This small molecule binds to this protein.
Small molecule (SMILES): CC(C)c1ccc2c(c1)c(SC(C)(C)C)c(CC(C)(C)C(=O)O)n2Cc1ccc(Cl)cc1

Binding-site contacts:
Ligand atom C9 contacts residue GLY26 of chain 1.F at 4.2 Å.
Ligand atom C1 contacts residue ALA29 of chain 1.F at 4.0 Å (hydrophobic).
Ligand atom C7 contacts residue GLY26 of chain 1.F at 4.2 Å.
Ligand atom C15 contacts residue LYS118 of chain 1.E at 3.7 Å.
Ligand atom C6 contacts residue PHE27 of chain 1.F at 3.5 Å (hydrophobic).
Ligand atom C6 contacts residue VAL23 of chain 1.F at 3.9 Å (hydrophobic).
Ligand atom C18 contacts residue LEU122 of chain 1.E at 3.6 Å (hydrophobic).
Ligand atom C11 contacts residue GLY26 of chain 1.F at 4.1 Å.
Ligand atom C1 contacts residue ILE115 of chain 1.E at 3.7 Å (hydrophobic).
Ligand atom C16 contacts residue ALA29 of chain 1.F at 4.2 Å (hydrophobic).
Ligand atom C3 contacts residue PHE27 of chain 1.F at 3.8 Å (hydrophobic).
Ligand atom C20 contacts residue VAL22 of chain 1.F at 3.7 Å (hydrophobic).
Ligand atom CL1 contacts residue PHE27 of chain 1.F at 3.5 Å.
Ligand atom C10 contacts residue GLY26 of chain 1.F at 3.9 Å.
Ligand atom C13 contacts residue PHE27 of chain 1.F at 4.1 Å (hydrophobic).
Ligand atom C22 contacts residue PHE125 of chain 1.E at 3.4 Å (hydrophobic).
Ligand atom S31 contacts residue LEU122 of chain 1.E at 3.7 Å.
Ligand atom C10 contacts residue LYS118 of chain 1.E at 4.0 Å.
Ligand atom C1 contacts residue GLY26 of chain 1.F at 3.7 Å.
Ligand atom C8 contacts residue LYS118 of chain 1.E at 3.9 Å.
Ligand atom C20 contacts residue VAL23 of chain 1.F at 3.9 Å (hydrophobic).
Ligand atom C6 contacts residue GLY26 of chain 1.F at 3.7 Å.
Ligand atom C7 contacts residue LYS118 of chain 1.E at 3.8 Å.
Ligand atom O30 contacts residue LYS118 of chain 1.E at 2.4 Å (salt-bridge).
Ligand atom C4 contacts residue GLY26 of chain 1.F at 3.4 Å.
Ligand atom C17 contacts residue PHE116 of chain 1.E at 3.8 Å (hydrophobic).
Ligand atom C12 contacts residue LYS118 of chain 1.E at 4.2 Å.
Ligand atom C2 contacts residue HIS30 of chain 1.F at 4.0 Å.
Ligand atom C9 contacts residue HIS30 of chain 1.F at 4.2 Å.
Ligand atom C8 contacts residue GLY26 of chain 1.F at 4.3 Å.
Ligand atom C4 contacts residue ILE115 of chain 1.E at 4.0 Å (hydrophobic).
Ligand atom C11 contacts residue LYS118 of chain 1.E at 4.1 Å.
Ligand atom C7 contacts residue ILE121 of chain 1.E at 4.2 Å (hydrophobic).
Ligand atom C3 contacts residue GLY26 of chain 1.F at 3.6 Å.
Ligand atom C4 contacts residue LYS118 of chain 1.E at 4.3 Å.
Ligand atom C16 contacts residue GLY26 of chain 1.F at 4.0 Å.
Ligand atom S31 contacts residue LYS118 of chain 1.E at 3.8 Å.
Ligand atom C22 contacts residue LEU122 of chain 1.E at 4.1 Å (hydrophobic).
Ligand atom C17 contacts residue ILE115 of chain 1.E at 3.7 Å (hydrophobic).
Ligand atom C1 contacts residue LYS118 of chain 1.E at 4.2 Å.

Sequence of chain 1.E:
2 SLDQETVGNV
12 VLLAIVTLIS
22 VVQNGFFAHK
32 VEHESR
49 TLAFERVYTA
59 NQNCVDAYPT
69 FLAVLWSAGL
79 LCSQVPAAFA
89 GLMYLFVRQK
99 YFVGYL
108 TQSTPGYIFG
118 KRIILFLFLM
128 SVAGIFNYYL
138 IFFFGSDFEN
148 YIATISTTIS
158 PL

Sequence of chain 1.F:
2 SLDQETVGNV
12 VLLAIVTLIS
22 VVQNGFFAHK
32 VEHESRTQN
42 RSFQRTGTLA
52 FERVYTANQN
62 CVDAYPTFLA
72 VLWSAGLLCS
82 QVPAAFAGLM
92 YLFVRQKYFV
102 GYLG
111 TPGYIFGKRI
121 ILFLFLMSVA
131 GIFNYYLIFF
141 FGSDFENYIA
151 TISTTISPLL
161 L